Sequence of chain 2.A:
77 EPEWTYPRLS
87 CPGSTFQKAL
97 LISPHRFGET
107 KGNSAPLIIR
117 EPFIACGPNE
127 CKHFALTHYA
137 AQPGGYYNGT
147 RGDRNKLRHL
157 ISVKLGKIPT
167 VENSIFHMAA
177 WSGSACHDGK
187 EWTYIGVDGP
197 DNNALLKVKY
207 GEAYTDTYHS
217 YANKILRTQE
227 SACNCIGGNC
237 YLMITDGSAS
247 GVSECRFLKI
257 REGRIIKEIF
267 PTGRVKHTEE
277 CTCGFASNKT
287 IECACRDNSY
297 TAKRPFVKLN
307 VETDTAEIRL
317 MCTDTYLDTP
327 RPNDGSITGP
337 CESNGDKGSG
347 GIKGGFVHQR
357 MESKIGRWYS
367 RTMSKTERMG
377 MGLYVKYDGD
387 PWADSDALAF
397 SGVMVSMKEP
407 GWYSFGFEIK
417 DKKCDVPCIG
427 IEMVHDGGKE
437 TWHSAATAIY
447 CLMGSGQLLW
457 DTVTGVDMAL

The small molecule below binds the protein below.
Small molecule (SMILES): CCC(CC)O[C@@H]1C=C(C(=O)O)C[C@H](N)[C@H]1NC(C)=O

Binding-site contacts:
Ligand atom C91 contacts residue ALA245 of chain 2.A at 3.7 Å (hydrophobic).
Ligand atom C4 contacts residue TYR409 of chain 2.A at 3.5 Å (hydrophobic).
Ligand atom N4 contacts residue GLU117 of chain 2.A at 2.6 Å (salt-bridge).
Ligand atom C11 contacts residue TRP177 of chain 2.A at 3.8 Å (hydrophobic).
Ligand atom C81 contacts residue ARG223 of chain 2.A at 3.5 Å.
Ligand atom O1A contacts residue ARG374 of chain 2.A at 2.8 Å (salt-bridge).
Ligand atom O1A contacts residue ARG116 of chain 2.A at 2.6 Å (salt-bridge).
Ligand atom C3 contacts residue ASP149 of chain 2.A at 3.2 Å.
Ligand atom C1 contacts residue TYR409 of chain 2.A at 3.4 Å (hydrophobic).
Ligand atom C1 contacts residue ARG292 of chain 2.A at 3.8 Å.
Ligand atom C81 contacts residue ALA245 of chain 2.A at 3.9 Å (hydrophobic).
Ligand atom C10 contacts residue ARG150 of chain 2.A at 3.7 Å.
Ligand atom C4 contacts residue ASP149 of chain 2.A at 3.4 Å.
Ligand atom C9 contacts residue GLU275 of chain 2.A at 3.1 Å.
Ligand atom C9 contacts residue ARG292 of chain 2.A at 4.0 Å.
Ligand atom C8 contacts residue GLU275 of chain 2.A at 3.5 Å.
Ligand atom C82 contacts residue ARG150 of chain 2.A at 3.8 Å.
Ligand atom C2 contacts residue TYR409 of chain 2.A at 2.9 Å (hydrophobic).
Ligand atom C82 contacts residue ILE221 of chain 2.A at 3.7 Å (hydrophobic).
Ligand atom O1B contacts residue TYR409 of chain 2.A at 3.9 Å.
Ligand atom C7 contacts residue ARG292 of chain 2.A at 3.9 Å.
Ligand atom N4 contacts residue ASP149 of chain 2.A at 3.1 Å (salt-bridge).
Ligand atom C1 contacts residue ARG116 of chain 2.A at 3.6 Å.
Ligand atom C5 contacts residue ASP149 of chain 2.A at 3.5 Å.
Ligand atom C3 contacts residue GLU117 of chain 2.A at 4.0 Å.
Ligand atom C3 contacts residue ARG116 of chain 2.A at 3.3 Å.
Ligand atom O10 contacts residue ASP149 of chain 2.A at 3.5 Å.
Ligand atom C91 contacts residue ASN294 of chain 2.A at 3.6 Å.
Ligand atom C91 contacts residue ARG292 of chain 2.A at 3.6 Å.
Ligand atom O1A contacts residue TYR409 of chain 2.A at 4.0 Å.
Ligand atom C11 contacts residue ARG150 of chain 2.A at 4.0 Å.
Ligand atom C1 contacts residue ARG374 of chain 2.A at 3.5 Å.
Ligand atom O10 contacts residue ARG150 of chain 2.A at 2.6 Å (salt-bridge).
Ligand atom C7 contacts residue TYR409 of chain 2.A at 3.9 Å (hydrophobic).
Ligand atom O1B contacts residue ARG292 of chain 2.A at 2.8 Å (salt-bridge).
Ligand atom O1B contacts residue ARG374 of chain 2.A at 2.9 Å (salt-bridge).
Ligand atom C2 contacts residue ARG292 of chain 2.A at 3.9 Å.
Ligand atom C4 contacts residue GLU117 of chain 2.A at 3.7 Å.
Ligand atom C3 contacts residue TYR409 of chain 2.A at 3.5 Å (hydrophobic).
Ligand atom C9 contacts residue ALA245 of chain 2.A at 3.9 Å (hydrophobic).